Binding-site contacts:
Ligand atom BR3 contacts residue VAL67 of chain 1.A at 4.2 Å.
Ligand atom C7 contacts residue ASP103 of chain 1.A at 3.9 Å.
Ligand atom C2 contacts residue GLN36 of chain 1.A at 0.3 Å.
Ligand atom BR2 contacts residue ILE69 of chain 1.A at 2.8 Å.
Ligand atom C3 contacts residue LEU41 of chain 1.A at 4.1 Å (hydrophobic).
Ligand atom BR3 contacts residue LEU41 of chain 1.A at 4.4 Å.
Ligand atom BR2 contacts residue GLN36 of chain 1.A at 1.1 Å.
Ligand atom N8 contacts residue ASP103 of chain 1.A at 4.0 Å.
Ligand atom BR2 contacts residue ALA110 of chain 1.A at 3.3 Å.
Ligand atom C3 contacts residue GLN36 of chain 1.A at 1.6 Å.
Ligand atom C2 contacts residue ILE69 of chain 1.A at 3.7 Å (hydrophobic).
Ligand atom N5 contacts residue LEU41 of chain 1.A at 4.2 Å.
Ligand atom C3 contacts residue ASP103 of chain 1.A at 4.1 Å.
Ligand atom C7 contacts residue GLN36 of chain 1.A at 2.4 Å.
Ligand atom BR2 contacts residue VAL67 of chain 1.A at 4.0 Å.
Ligand atom C7 contacts residue LEU41 of chain 1.A at 3.8 Å (hydrophobic).
Ligand atom BR3 contacts residue VAL101 of chain 1.A at 4.2 Å.
Ligand atom N9 contacts residue LEU41 of chain 1.A at 4.4 Å.
Ligand atom BR1 contacts residue LEU41 of chain 1.A at 4.2 Å.
Ligand atom BR1 contacts residue GLN36 of chain 1.A at 3.0 Å.
Ligand atom N5 contacts residue GLN36 of chain 1.A at 4.0 Å.
Ligand atom C6 contacts residue GLN36 of chain 1.A at 2.7 Å.
Ligand atom C3 contacts residue ILE69 of chain 1.A at 4.0 Å (hydrophobic).
Ligand atom C1 contacts residue LEU41 of chain 1.A at 4.1 Å (hydrophobic).
Ligand atom BR1 contacts residue GLN40 of chain 1.A at 4.0 Å.
Ligand atom C2 contacts residue LEU41 of chain 1.A at 4.4 Å (hydrophobic).
Ligand atom BR3 contacts residue TYR39 of chain 1.A at 3.9 Å.
Ligand atom N9 contacts residue ASP103 of chain 1.A at 4.4 Å.
Ligand atom N8 contacts residue LEU41 of chain 1.A at 4.2 Å.
Ligand atom C1 contacts residue GLN36 of chain 1.A at 1.1 Å.
Ligand atom BR1 contacts residue TYR39 of chain 1.A at 2.6 Å.
Ligand atom N8 contacts residue GLN36 of chain 1.A at 3.8 Å.
Ligand atom C6 contacts residue LEU41 of chain 1.A at 3.8 Å (hydrophobic).
Ligand atom C6 contacts residue ASP103 of chain 1.A at 4.3 Å.
Ligand atom C4 contacts residue LEU41 of chain 1.A at 3.8 Å (hydrophobic).
Ligand atom C4 contacts residue TYR39 of chain 1.A at 4.5 Å (hydrophobic).
Ligand atom C4 contacts residue GLN36 of chain 1.A at 2.2 Å.
Ligand atom BR3 contacts residue GLN36 of chain 1.A at 1.5 Å.

The protein below binds the small molecule below.
Small molecule (SMILES): Brc1cc2nn[nH]c2c(Br)c1Br

Sequence of chain 1.A:
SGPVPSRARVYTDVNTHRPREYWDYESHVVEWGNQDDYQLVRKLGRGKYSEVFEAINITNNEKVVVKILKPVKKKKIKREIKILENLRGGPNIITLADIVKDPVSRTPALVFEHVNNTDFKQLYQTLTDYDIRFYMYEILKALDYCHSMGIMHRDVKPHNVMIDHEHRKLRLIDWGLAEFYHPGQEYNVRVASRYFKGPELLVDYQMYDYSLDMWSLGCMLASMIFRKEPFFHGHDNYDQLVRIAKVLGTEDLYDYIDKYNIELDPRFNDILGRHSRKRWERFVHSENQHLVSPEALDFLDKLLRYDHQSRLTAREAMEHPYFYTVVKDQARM